This small molecule binds to this protein.
Small molecule (SMILES): C[C@H](NC(=O)C1([Ru@]2(C#[O+])n3c4ccc(O)cc4c4c5c(c6cc(F)c[n+]2c6c43)C(=O)NC5=O)C=CC=C1)C(=O)O

Binding-site contacts:
Ligand atom O2 contacts residue GLU137 of chain 1.A at 3.5 Å (salt-bridge).
Ligand atom C31 contacts residue ASP133 of chain 1.A at 3.6 Å.
Ligand atom O41 contacts residue LEU188 of chain 1.A at 3.3 Å.
Ligand atom C24 contacts residue THR138 of chain 1.A at 3.7 Å.
Ligand atom F5 contacts residue LYS85 of chain 1.A at 3.1 Å.
Ligand atom C34 contacts residue CYS199 of chain 1.A at 3.7 Å (hydrophobic).
Ligand atom C18 contacts residue GLN185 of chain 1.A at 3.3 Å.
Ligand atom O13 contacts residue PHE67 of chain 1.A at 3.3 Å.
Ligand atom C24 contacts residue ILE62 of chain 1.A at 3.5 Å (hydrophobic).
Ligand atom O2 contacts residue PRO136 of chain 1.A at 3.1 Å.
Ligand atom C23 contacts residue ILE62 of chain 1.A at 3.6 Å (hydrophobic).
Ligand atom C28 contacts residue LEU188 of chain 1.A at 3.6 Å (hydrophobic).
Ligand atom N20 contacts residue LEU188 of chain 1.A at 3.6 Å.
Ligand atom C37 contacts residue ASP200 of chain 1.A at 3.7 Å.
Ligand atom O13 contacts residue VAL70 of chain 1.A at 3.7 Å.
Ligand atom C26 contacts residue VAL135 of chain 1.A at 3.3 Å (hydrophobic).
Ligand atom C25 contacts residue ILE62 of chain 1.A at 3.7 Å (hydrophobic).
Ligand atom O1 contacts residue LEU132 of chain 1.A at 3.2 Å.
Ligand atom N20 contacts residue ALA83 of chain 1.A at 3.5 Å.
Ligand atom C31 contacts residue ALA83 of chain 1.A at 3.8 Å (hydrophobic).
Ligand atom C25 contacts residue THR138 of chain 1.A at 3.6 Å.
Ligand atom C30 contacts residue LEU188 of chain 1.A at 3.5 Å (hydrophobic).
Ligand atom C31 contacts residue LEU188 of chain 1.A at 3.2 Å (hydrophobic).
Ligand atom C3 contacts residue GLN185 of chain 1.A at 3.8 Å.
Ligand atom O13 contacts residue GLY63 of chain 1.A at 3.1 Å.
Ligand atom C10 contacts residue GLY63 of chain 1.A at 3.6 Å.
Ligand atom C10 contacts residue ILE62 of chain 1.A at 3.2 Å (hydrophobic).
Ligand atom C27 contacts residue LEU188 of chain 1.A at 3.8 Å (hydrophobic).
Ligand atom C15 contacts residue PHE67 of chain 1.A at 3.5 Å (hydrophobic).
Ligand atom O41 contacts residue ASP133 of chain 1.A at 3.5 Å (salt-bridge).
Ligand atom C27 contacts residue VAL135 of chain 1.A at 3.1 Å (hydrophobic).
Ligand atom C16 contacts residue PHE67 of chain 1.A at 3.5 Å (hydrophobic).
Ligand atom O2 contacts residue VAL135 of chain 1.A at 2.6 Å (h-bond).
Ligand atom C17 contacts residue GLN185 of chain 1.A at 3.5 Å.
Ligand atom O41 contacts residue VAL135 of chain 1.A at 3.1 Å (h-bond).
Ligand atom C17 contacts residue ASN186 of chain 1.A at 3.7 Å.
Ligand atom O41 contacts residue TYR134 of chain 1.A at 3.4 Å.
Ligand atom C12 contacts residue PHE67 of chain 1.A at 3.4 Å (hydrophobic).
Ligand atom N20 contacts residue ASP133 of chain 1.A at 2.8 Å (salt-bridge).
Ligand atom F5 contacts residue ASP200 of chain 1.A at 3.1 Å.

Sequence of chain 1.A:
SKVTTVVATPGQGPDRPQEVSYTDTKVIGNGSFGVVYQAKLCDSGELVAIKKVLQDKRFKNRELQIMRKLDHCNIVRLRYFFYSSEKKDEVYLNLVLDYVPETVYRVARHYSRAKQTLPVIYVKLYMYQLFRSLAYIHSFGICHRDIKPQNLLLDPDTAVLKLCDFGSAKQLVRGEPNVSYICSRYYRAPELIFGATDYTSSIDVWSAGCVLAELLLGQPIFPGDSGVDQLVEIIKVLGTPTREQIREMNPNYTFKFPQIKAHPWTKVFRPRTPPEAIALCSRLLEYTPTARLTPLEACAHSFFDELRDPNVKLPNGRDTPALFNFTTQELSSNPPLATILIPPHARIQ